A small-molecule ligand and the protein it binds are described below.
Small molecule (SMILES): CC(=O)N[C@@H]1[C@@H](O)[C@H](O)[C@@H](CO)O[C@H]1O

Binding-site contacts:
Ligand atom O7 contacts residue ASN616 of chain 1.A at 4.5 Å.
Ligand atom C6 contacts residue THR618 of chain 1.A at 4.0 Å.
Ligand atom C7 contacts residue ASN616 of chain 1.A at 3.9 Å.
Ligand atom C4 contacts residue ASN616 of chain 1.A at 4.2 Å.
Ligand atom C1 contacts residue THR618 of chain 1.A at 3.6 Å.
Ligand atom C2 contacts residue ASN616 of chain 1.A at 2.4 Å.
Ligand atom O5 contacts residue ASN616 of chain 1.A at 2.4 Å (h-bond).
Ligand atom C5 contacts residue THR618 of chain 1.A at 3.6 Å.
Ligand atom C5 contacts residue ASN616 of chain 1.A at 3.7 Å.
Ligand atom C1 contacts residue ASN616 of chain 1.A at 1.4 Å.
Ligand atom O5 contacts residue THR618 of chain 1.A at 3.2 Å.
Ligand atom N2 contacts residue ASN616 of chain 1.A at 2.9 Å (h-bond).
Ligand atom O6 contacts residue ARG847 of chain 1.B at 3.4 Å.
Ligand atom C8 contacts residue GLN644 of chain 1.A at 4.0 Å.
Ligand atom C6 contacts residue ARG847 of chain 1.B at 3.3 Å.
Ligand atom C3 contacts residue ASN616 of chain 1.A at 3.8 Å.

Sequence of chain 1.B:
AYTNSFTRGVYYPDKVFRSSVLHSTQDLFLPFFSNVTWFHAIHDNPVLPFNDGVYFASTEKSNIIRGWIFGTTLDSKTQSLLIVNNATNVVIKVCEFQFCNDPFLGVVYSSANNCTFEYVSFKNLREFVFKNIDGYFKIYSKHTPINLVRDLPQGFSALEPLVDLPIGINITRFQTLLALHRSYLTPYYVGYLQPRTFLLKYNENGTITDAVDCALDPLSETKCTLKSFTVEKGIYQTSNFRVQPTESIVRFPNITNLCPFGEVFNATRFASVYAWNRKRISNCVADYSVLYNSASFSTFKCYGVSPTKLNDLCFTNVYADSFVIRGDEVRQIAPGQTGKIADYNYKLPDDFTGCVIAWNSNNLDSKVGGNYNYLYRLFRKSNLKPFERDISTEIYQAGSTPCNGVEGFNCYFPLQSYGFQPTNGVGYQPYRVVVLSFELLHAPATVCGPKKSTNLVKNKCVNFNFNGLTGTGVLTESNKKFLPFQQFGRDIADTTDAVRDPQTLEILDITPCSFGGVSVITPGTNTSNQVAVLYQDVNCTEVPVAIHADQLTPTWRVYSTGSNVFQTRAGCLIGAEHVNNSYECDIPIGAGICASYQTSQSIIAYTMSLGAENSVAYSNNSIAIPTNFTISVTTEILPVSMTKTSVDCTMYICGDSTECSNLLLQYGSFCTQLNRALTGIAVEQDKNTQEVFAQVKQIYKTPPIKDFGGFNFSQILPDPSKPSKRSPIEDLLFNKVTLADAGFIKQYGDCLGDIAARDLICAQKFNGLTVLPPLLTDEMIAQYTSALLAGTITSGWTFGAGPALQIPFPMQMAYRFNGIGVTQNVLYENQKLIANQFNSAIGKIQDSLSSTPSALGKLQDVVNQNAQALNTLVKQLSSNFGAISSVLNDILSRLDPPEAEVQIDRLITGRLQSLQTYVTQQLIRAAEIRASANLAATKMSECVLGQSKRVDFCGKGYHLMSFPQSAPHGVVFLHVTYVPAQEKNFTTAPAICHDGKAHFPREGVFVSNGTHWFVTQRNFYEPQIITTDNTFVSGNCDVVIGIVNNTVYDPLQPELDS

Sequence of chain 1.A:
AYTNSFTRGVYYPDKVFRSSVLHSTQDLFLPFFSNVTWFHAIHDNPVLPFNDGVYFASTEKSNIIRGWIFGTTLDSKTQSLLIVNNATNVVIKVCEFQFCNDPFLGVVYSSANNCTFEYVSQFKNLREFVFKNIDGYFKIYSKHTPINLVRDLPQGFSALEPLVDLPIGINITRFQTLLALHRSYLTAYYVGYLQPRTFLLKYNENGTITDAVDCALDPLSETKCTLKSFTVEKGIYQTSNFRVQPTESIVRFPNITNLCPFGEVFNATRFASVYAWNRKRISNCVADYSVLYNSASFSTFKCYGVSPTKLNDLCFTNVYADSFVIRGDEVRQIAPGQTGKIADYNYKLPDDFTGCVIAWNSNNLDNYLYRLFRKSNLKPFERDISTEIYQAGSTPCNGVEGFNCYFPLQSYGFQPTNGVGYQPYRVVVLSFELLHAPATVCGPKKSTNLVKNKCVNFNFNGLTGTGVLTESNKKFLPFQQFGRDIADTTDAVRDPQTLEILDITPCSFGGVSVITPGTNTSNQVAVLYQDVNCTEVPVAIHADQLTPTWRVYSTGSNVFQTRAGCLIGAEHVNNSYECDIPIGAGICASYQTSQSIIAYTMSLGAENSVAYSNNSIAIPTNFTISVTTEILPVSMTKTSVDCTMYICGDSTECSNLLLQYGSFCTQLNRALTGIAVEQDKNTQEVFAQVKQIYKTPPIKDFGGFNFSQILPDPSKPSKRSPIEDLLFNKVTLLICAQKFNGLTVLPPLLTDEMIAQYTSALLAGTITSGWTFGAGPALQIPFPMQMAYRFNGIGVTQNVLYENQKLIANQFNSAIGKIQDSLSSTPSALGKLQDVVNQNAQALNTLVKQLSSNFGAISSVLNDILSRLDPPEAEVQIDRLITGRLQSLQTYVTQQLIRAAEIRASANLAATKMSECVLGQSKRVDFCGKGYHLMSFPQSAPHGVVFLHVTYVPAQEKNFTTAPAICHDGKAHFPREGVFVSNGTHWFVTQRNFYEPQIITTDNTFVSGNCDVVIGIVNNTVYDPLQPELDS